Sequence of chain 1.A:
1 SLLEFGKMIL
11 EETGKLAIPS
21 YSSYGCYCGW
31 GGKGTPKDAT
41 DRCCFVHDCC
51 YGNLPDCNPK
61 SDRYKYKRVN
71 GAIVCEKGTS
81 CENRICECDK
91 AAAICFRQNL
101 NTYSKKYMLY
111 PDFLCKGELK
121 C

This protein binds this small molecule.
Small molecule (SMILES): CCCC[C@H]1C(=O)N(c2ccccc2)N(c2ccc(O)cc2)C1=O

Binding-site contacts:
Ligand atom C20 contacts residue ALA17 of chain 1.A at 4.2 Å (hydrophobic).
Ligand atom C15 contacts residue TYR51 of chain 1.A at 3.7 Å (hydrophobic).
Ligand atom C9 contacts residue LYS60 of chain 1.A at 4.0 Å.
Ligand atom C7 contacts residue LEU2 of chain 1.A at 3.5 Å (hydrophobic).
Ligand atom C6 contacts residue GLY29 of chain 1.A at 3.9 Å.
Ligand atom N2 contacts residue MOH1 of chain 1.E at 3.7 Å.
Ligand atom C8 contacts residue LYS60 of chain 1.A at 3.7 Å.
Ligand atom C11 contacts residue TRP30 of chain 1.A at 3.9 Å (hydrophobic).
Ligand atom C13 contacts residue ASP48 of chain 1.A at 4.1 Å.
Ligand atom C21 contacts residue ALA17 of chain 1.A at 3.2 Å (hydrophobic).
Ligand atom O9 contacts residue LYS60 of chain 1.A at 4.0 Å.
Ligand atom C18 contacts residue PHE5 of chain 1.A at 3.4 Å (hydrophobic).
Ligand atom O5 contacts residue GLY29 of chain 1.A at 3.6 Å.
Ligand atom O3 contacts residue PHE5 of chain 1.A at 3.5 Å.
Ligand atom C3 contacts residue MOH1 of chain 1.E at 3.3 Å.
Ligand atom N1 contacts residue MOH1 of chain 1.E at 4.0 Å.
Ligand atom C19 contacts residue ALA17 of chain 1.A at 4.1 Å (hydrophobic).
Ligand atom C5 contacts residue GLY29 of chain 1.A at 3.9 Å.
Ligand atom C8 contacts residue LEU2 of chain 1.A at 3.9 Å (hydrophobic).
Ligand atom C21 contacts residue GLY6 of chain 1.A at 3.4 Å.
Ligand atom C21 contacts residue LEU2 of chain 1.A at 3.7 Å (hydrophobic).
Ligand atom C20 contacts residue LEU2 of chain 1.A at 4.0 Å (hydrophobic).
Ligand atom C17 contacts residue LEU2 of chain 1.A at 3.6 Å (hydrophobic).
Ligand atom C9 contacts residue TRP30 of chain 1.A at 4.1 Å (hydrophobic).
Ligand atom C5 contacts residue MOH1 of chain 1.E at 3.8 Å.
Ligand atom O3 contacts residue MOH1 of chain 1.E at 3.6 Å.
Ligand atom C14 contacts residue TYR51 of chain 1.A at 3.2 Å (hydrophobic).
Ligand atom O3 contacts residue HIS47 of chain 1.A at 3.2 Å.
Ligand atom C11 contacts residue GLY29 of chain 1.A at 3.3 Å.
Ligand atom C17 contacts residue LYS60 of chain 1.A at 3.5 Å.
Ligand atom C19 contacts residue PHE5 of chain 1.A at 3.9 Å (hydrophobic).
Ligand atom N2 contacts residue GLY29 of chain 1.A at 4.1 Å.
Ligand atom C20 contacts residue PHE5 of chain 1.A at 3.8 Å (hydrophobic).
Ligand atom O9 contacts residue TRP30 of chain 1.A at 3.9 Å.
Ligand atom C4 contacts residue MOH1 of chain 1.E at 3.4 Å.
Ligand atom N1 contacts residue GLY29 of chain 1.A at 3.7 Å.
Ligand atom C16 contacts residue LYS60 of chain 1.A at 3.2 Å.
Ligand atom C13 contacts residue TYR51 of chain 1.A at 3.8 Å (hydrophobic).
Ligand atom C10 contacts residue TRP30 of chain 1.A at 3.4 Å (hydrophobic).
Ligand atom O5 contacts residue SER22 of chain 1.A at 4.0 Å.